Sequence of chain 1.C:
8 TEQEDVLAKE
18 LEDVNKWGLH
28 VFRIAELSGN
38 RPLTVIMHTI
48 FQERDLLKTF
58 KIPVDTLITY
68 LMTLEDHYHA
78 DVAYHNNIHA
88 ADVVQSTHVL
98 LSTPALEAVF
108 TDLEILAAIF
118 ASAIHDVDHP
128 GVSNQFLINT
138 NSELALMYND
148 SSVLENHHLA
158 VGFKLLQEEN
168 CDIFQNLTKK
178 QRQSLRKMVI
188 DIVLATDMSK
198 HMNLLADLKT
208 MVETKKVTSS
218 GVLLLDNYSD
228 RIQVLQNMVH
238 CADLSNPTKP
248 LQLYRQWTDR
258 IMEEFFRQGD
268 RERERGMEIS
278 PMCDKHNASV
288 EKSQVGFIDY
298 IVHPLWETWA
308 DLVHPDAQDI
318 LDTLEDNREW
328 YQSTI

Binding-site contacts:
Ligand atom C25 contacts residue PRO244 of chain 1.C at 3.8 Å (hydrophobic).
Ligand atom C26 contacts residue PRO244 of chain 1.C at 3.5 Å (hydrophobic).
Ligand atom O8 contacts residue MET195 of chain 1.C at 3.2 Å.
Ligand atom O29 contacts residue PO41 of chain 1.GB at 3.6 Å (h-bond).
Ligand atom C27 contacts residue TYR251 of chain 1.C at 3.8 Å (hydrophobic).
Ligand atom C22 contacts residue TYR81 of chain 1.C at 3.2 Å (hydrophobic).
Ligand atom C22 contacts residue ASN243 of chain 1.C at 3.1 Å.
Ligand atom C23 contacts residue TYR81 of chain 1.C at 3.8 Å (hydrophobic).
Ligand atom C5 contacts residue PHE294 of chain 1.C at 3.6 Å (hydrophobic).
Ligand atom S12 contacts residue PHE294 of chain 1.C at 3.6 Å.
Ligand atom O16 contacts residue PHE294 of chain 1.C at 3.8 Å.
Ligand atom C21 contacts residue ILE258 of chain 1.C at 3.9 Å (hydrophobic).
Ligand atom C24 contacts residue ASN243 of chain 1.C at 3.6 Å.
Ligand atom C24 contacts residue TYR81 of chain 1.C at 3.6 Å (hydrophobic).
Ligand atom C17 contacts residue MET279 of chain 1.C at 3.7 Å (hydrophobic).
Ligand atom C21 contacts residue LEU241 of chain 1.C at 3.6 Å (hydrophobic).
Ligand atom N20 contacts residue PHE294 of chain 1.C at 3.4 Å.
Ligand atom O29 contacts residue LEU241 of chain 1.C at 3.6 Å.
Ligand atom O16 contacts residue MET279 of chain 1.C at 3.8 Å.
Ligand atom N20 contacts residue ILE258 of chain 1.C at 3.4 Å.
Ligand atom O19 contacts residue GLN291 of chain 1.C at 3.6 Å (h-bond).
Ligand atom C25 contacts residue ASN243 of chain 1.C at 3.8 Å.
Ligand atom C24 contacts residue ILE258 of chain 1.C at 3.7 Å (hydrophobic).
Ligand atom C27 contacts residue GLN291 of chain 1.C at 3.2 Å.
Ligand atom O19 contacts residue PHE294 of chain 1.C at 3.7 Å.
Ligand atom C27 contacts residue THR255 of chain 1.C at 3.6 Å.
Ligand atom C13 contacts residue PHE294 of chain 1.C at 3.3 Å (hydrophobic).
Ligand atom C26 contacts residue TYR251 of chain 1.C at 3.9 Å (hydrophobic).
Ligand atom C28 contacts residue ILE258 of chain 1.C at 3.5 Å (hydrophobic).
Ligand atom C13 contacts residue ILE258 of chain 1.C at 3.6 Å (hydrophobic).
Ligand atom C25 contacts residue PHE294 of chain 1.C at 3.8 Å (hydrophobic).
Ligand atom C17 contacts residue GLN291 of chain 1.C at 3.6 Å.
Ligand atom C18 contacts residue MET259 of chain 1.C at 3.5 Å (hydrophobic).
Ligand atom C14 contacts residue PHE294 of chain 1.C at 3.5 Å (hydrophobic).
Ligand atom C23 contacts residue ASN243 of chain 1.C at 3.4 Å.
Ligand atom C15 contacts residue PHE294 of chain 1.C at 3.8 Å (hydrophobic).
Ligand atom C26 contacts residue GLN291 of chain 1.C at 3.3 Å.
Ligand atom C22 contacts residue ASP240 of chain 1.C at 3.9 Å.
Ligand atom C18 contacts residue GLN291 of chain 1.C at 3.2 Å.
Ligand atom C28 contacts residue TRP254 of chain 1.C at 3.8 Å (hydrophobic).

The small molecule below binds the protein below.
Small molecule (SMILES): C=CNC(=O)N1CCc2c(sc(NC(=O)Cc3ccccc3)c2C(=O)OC=C)C1